Sequence of chain 57.E:
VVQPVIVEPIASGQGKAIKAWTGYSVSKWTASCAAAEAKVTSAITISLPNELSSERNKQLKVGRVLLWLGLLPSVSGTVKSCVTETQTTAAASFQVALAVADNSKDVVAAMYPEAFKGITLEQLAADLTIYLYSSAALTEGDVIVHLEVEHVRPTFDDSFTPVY

The protein below binds the small molecule below.
Small molecule (SMILES): Nc1ncnc2c1ncn2[C@@H]1O[C@H](COP(=O)=O)[C@@H](O[P](=O)(O)OC[C@H]2O[C@@H](n3ccc(=O)[nH]c3=O)[C@H](O)[C@@H]2O)[C@H]1O

Binding-site contacts:
Ligand atom O2' contacts residue GLU140 of chain 57.E at 3.0 Å (salt-bridge).
Ligand atom O4' contacts residue LYS143 of chain 57.E at 4.2 Å.
Ligand atom C2 contacts residue TRP47 of chain 57.E at 3.8 Å (hydrophobic).
Ligand atom C1' contacts residue GLU140 of chain 57.E at 3.2 Å.
Ligand atom C1' contacts residue TRP47 of chain 57.E at 4.3 Å (hydrophobic).
Ligand atom N7 contacts residue TRP47 of chain 57.E at 4.0 Å.
Ligand atom OP1 contacts residue LYS45 of chain 8.F at 4.3 Å.
Ligand atom C8 contacts residue LYS143 of chain 57.E at 2.8 Å.
Ligand atom C4 contacts residue TRP47 of chain 57.E at 3.9 Å (hydrophobic).
Ligand atom N7 contacts residue LYS143 of chain 57.E at 3.7 Å.
Ligand atom N9 contacts residue GLU140 of chain 57.E at 4.1 Å.
Ligand atom N9 contacts residue LYS143 of chain 57.E at 3.8 Å.
Ligand atom C8 contacts residue GLU140 of chain 57.E at 4.1 Å.
Ligand atom O4' contacts residue GLU140 of chain 57.E at 4.1 Å.
Ligand atom C8 contacts residue TRP47 of chain 57.E at 4.0 Å (hydrophobic).
Ligand atom C2' contacts residue GLU140 of chain 57.E at 3.5 Å.
Ligand atom N9 contacts residue TRP47 of chain 57.E at 4.0 Å.
Ligand atom C5 contacts residue TRP47 of chain 57.E at 4.0 Å (hydrophobic).
Ligand atom N1 contacts residue TRP47 of chain 57.E at 3.8 Å.
Ligand atom C2' contacts residue LYS143 of chain 57.E at 4.5 Å.
Ligand atom C1' contacts residue LYS143 of chain 57.E at 4.0 Å.
Ligand atom C6 contacts residue TRP47 of chain 57.E at 3.9 Å (hydrophobic).
Ligand atom O4' contacts residue TRP47 of chain 57.E at 4.0 Å.
Ligand atom N6 contacts residue TRP47 of chain 57.E at 4.2 Å.
Ligand atom N3 contacts residue TRP47 of chain 57.E at 3.9 Å.

Sequence of chain 8.F:
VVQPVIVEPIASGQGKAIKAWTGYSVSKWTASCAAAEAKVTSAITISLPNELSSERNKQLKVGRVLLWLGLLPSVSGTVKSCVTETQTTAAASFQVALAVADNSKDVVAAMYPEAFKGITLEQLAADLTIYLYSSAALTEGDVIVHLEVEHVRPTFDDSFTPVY